Binding-site contacts:
Ligand atom O contacts residue ASP102 of chain 1.A at 3.2 Å (salt-bridge).
Ligand atom O1 contacts residue LEU100 of chain 1.A at 4.5 Å.
Ligand atom C3 contacts residue GLY101 of chain 1.A at 4.2 Å.
Ligand atom O2 contacts residue GLY101 of chain 1.A at 4.3 Å.
Ligand atom O1 contacts residue ASP102 of chain 1.A at 3.8 Å.
Ligand atom C3 contacts residue ASP102 of chain 1.A at 4.3 Å.
Ligand atom O contacts residue GLY101 of chain 1.A at 4.4 Å.
Ligand atom O1 contacts residue GLY101 of chain 1.A at 3.4 Å (h-bond).
Ligand atom C4 contacts residue ASP102 of chain 1.A at 4.1 Å.

Sequence of chain 1.A:
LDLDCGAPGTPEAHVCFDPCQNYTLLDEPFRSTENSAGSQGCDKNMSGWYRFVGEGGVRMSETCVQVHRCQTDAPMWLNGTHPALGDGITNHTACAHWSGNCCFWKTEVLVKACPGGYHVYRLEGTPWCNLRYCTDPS

This small molecule binds to this protein.
Small molecule (SMILES): CCC(CO)(CO)CO